A small-molecule ligand and the protein it binds are described below.
Small molecule (SMILES): C[C@]12CC[C@H]3[C@@H](CCC4=CC(=O)CC[C@@]43C)[C@@H]1CC[C@@H]2O

Sequence of chain 1.A:
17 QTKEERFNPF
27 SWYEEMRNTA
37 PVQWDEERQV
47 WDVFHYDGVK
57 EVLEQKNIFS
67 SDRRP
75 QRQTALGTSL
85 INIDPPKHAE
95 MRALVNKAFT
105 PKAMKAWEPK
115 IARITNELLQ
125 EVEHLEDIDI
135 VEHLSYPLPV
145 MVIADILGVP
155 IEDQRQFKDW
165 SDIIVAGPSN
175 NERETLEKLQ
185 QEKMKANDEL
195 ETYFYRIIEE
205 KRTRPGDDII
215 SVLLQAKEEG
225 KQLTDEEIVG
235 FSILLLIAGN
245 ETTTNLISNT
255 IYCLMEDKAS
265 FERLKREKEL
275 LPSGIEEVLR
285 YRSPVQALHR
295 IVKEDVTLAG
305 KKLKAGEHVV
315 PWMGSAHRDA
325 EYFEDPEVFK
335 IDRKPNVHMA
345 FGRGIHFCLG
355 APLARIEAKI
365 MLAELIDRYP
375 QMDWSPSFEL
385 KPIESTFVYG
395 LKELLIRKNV

Binding-site contacts:
Ligand atom O17 contacts residue HIS293 of chain 1.A at 4.0 Å.
Ligand atom C4 contacts residue LEU238 of chain 1.A at 4.1 Å (hydrophobic).
Ligand atom O3 contacts residue HEM1 of chain 1.C at 2.4 Å.
Ligand atom C17 contacts residue PHE391 of chain 1.A at 4.2 Å (hydrophobic).
Ligand atom C19 contacts residue THR246 of chain 1.A at 4.3 Å.
Ligand atom C3 contacts residue THR246 of chain 1.A at 4.0 Å.
Ligand atom C1 contacts residue VAL289 of chain 1.A at 3.6 Å (hydrophobic).
Ligand atom C18 contacts residue VAL392 of chain 1.A at 4.0 Å (hydrophobic).
Ligand atom C12 contacts residue ALA291 of chain 1.A at 4.4 Å (hydrophobic).
Ligand atom C13 contacts residue PHE391 of chain 1.A at 4.3 Å (hydrophobic).
Ligand atom C2 contacts residue THR246 of chain 1.A at 4.5 Å.
Ligand atom C5 contacts residue ILE241 of chain 1.A at 4.5 Å (hydrophobic).
Ligand atom C2 contacts residue VAL289 of chain 1.A at 4.3 Å (hydrophobic).
Ligand atom C11 contacts residue VAL289 of chain 1.A at 4.2 Å (hydrophobic).
Ligand atom C1 contacts residue THR246 of chain 1.A at 4.2 Å.
Ligand atom C4 contacts residue THR246 of chain 1.A at 4.5 Å.
Ligand atom O17 contacts residue PHE391 of chain 1.A at 3.2 Å.
Ligand atom C17 contacts residue HIS293 of chain 1.A at 4.0 Å.
Ligand atom C4 contacts residue ALA242 of chain 1.A at 4.1 Å (hydrophobic).
Ligand atom C15 contacts residue ILE168 of chain 1.A at 4.1 Å (hydrophobic).
Ligand atom C6 contacts residue VAL169 of chain 1.A at 4.4 Å (hydrophobic).
Ligand atom C2 contacts residue HEM1 of chain 1.C at 3.5 Å.
Ligand atom C3 contacts residue ALA242 of chain 1.A at 4.5 Å (hydrophobic).
Ligand atom C6 contacts residue LEU238 of chain 1.A at 4.4 Å (hydrophobic).
Ligand atom C12 contacts residue PHE391 of chain 1.A at 3.7 Å (hydrophobic).
Ligand atom C18 contacts residue VAL169 of chain 1.A at 4.2 Å (hydrophobic).
Ligand atom C19 contacts residue VAL392 of chain 1.A at 3.9 Å (hydrophobic).
Ligand atom O3 contacts residue ALA242 of chain 1.A at 4.0 Å.
Ligand atom C3 contacts residue HEM1 of chain 1.C at 3.5 Å.
Ligand atom C18 contacts residue PHE391 of chain 1.A at 4.0 Å (hydrophobic).
Ligand atom O3 contacts residue THR246 of chain 1.A at 3.8 Å.
Ligand atom C11 contacts residue PHE391 of chain 1.A at 4.5 Å (hydrophobic).
Ligand atom C16 contacts residue ILE168 of chain 1.A at 4.4 Å (hydrophobic).
Ligand atom C19 contacts residue VAL169 of chain 1.A at 3.9 Å (hydrophobic).
Ligand atom C8 contacts residue VAL169 of chain 1.A at 4.3 Å (hydrophobic).
Ligand atom C6 contacts residue ILE241 of chain 1.A at 3.4 Å (hydrophobic).
Ligand atom C2 contacts residue ILE85 of chain 1.A at 4.5 Å (hydrophobic).